Binding-site contacts:
Ligand atom C7 contacts residue GLU166 of chain 1.A at 4.0 Å.
Ligand atom C5 contacts residue ASN118 of chain 1.A at 3.6 Å.
Ligand atom C4 contacts residue ASN118 of chain 1.A at 4.2 Å.
Ligand atom C8 contacts residue VAL116 of chain 1.A at 3.6 Å (hydrophobic).
Ligand atom C8 contacts residue ASN118 of chain 1.A at 4.4 Å.
Ligand atom O7 contacts residue ASN118 of chain 1.A at 3.5 Å (h-bond).
Ligand atom O3 contacts residue TRP168 of chain 1.A at 3.4 Å (h-bond).
Ligand atom C8 contacts residue VAL117 of chain 1.A at 4.3 Å (hydrophobic).
Ligand atom C8 contacts residue HIS167 of chain 1.A at 3.9 Å.
Ligand atom O5 contacts residue ASN118 of chain 1.A at 2.3 Å (h-bond).
Ligand atom N2 contacts residue ASN118 of chain 1.A at 2.9 Å (h-bond).
Ligand atom C2 contacts residue ASN118 of chain 1.A at 2.4 Å.
Ligand atom C7 contacts residue TRP168 of chain 1.A at 3.5 Å (hydrophobic).
Ligand atom N2 contacts residue TRP168 of chain 1.A at 3.6 Å.
Ligand atom C8 contacts residue GLU166 of chain 1.A at 3.6 Å.
Ligand atom C1 contacts residue ASN118 of chain 1.A at 1.4 Å.
Ligand atom O7 contacts residue HIS167 of chain 1.A at 4.0 Å.
Ligand atom O7 contacts residue TRP168 of chain 1.A at 3.9 Å.
Ligand atom C2 contacts residue TRP168 of chain 1.A at 4.4 Å (hydrophobic).
Ligand atom O3 contacts residue ASP2 of chain 1.B at 3.6 Å.
Ligand atom O7 contacts residue GLU166 of chain 1.A at 3.5 Å.
Ligand atom C8 contacts residue TRP168 of chain 1.A at 3.6 Å (hydrophobic).
Ligand atom C7 contacts residue ASN118 of chain 1.A at 3.3 Å.
Ligand atom C3 contacts residue ASN118 of chain 1.A at 3.8 Å.
Ligand atom C3 contacts residue TRP168 of chain 1.A at 4.4 Å (hydrophobic).

Sequence of chain 1.A:
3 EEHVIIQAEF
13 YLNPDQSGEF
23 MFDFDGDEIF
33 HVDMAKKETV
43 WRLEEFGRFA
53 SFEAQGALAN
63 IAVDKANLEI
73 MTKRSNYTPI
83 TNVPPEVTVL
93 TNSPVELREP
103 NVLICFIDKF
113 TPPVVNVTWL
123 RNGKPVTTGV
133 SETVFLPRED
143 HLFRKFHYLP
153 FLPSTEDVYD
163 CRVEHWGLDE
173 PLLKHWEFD

Sequence of chain 1.B:
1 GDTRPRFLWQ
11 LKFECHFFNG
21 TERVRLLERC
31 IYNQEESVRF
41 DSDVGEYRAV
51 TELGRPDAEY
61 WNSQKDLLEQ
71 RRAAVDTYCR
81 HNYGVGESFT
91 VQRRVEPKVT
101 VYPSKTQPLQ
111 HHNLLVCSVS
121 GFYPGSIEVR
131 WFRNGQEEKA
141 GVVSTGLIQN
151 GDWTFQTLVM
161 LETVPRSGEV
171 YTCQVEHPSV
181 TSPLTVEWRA

A small-molecule ligand and the protein it binds are described below.
Small molecule (SMILES): CC(=O)N[C@@H]1[C@@H](O)[C@H](O)[C@@H](CO)O[C@H]1O